Sequence of chain 1.A:
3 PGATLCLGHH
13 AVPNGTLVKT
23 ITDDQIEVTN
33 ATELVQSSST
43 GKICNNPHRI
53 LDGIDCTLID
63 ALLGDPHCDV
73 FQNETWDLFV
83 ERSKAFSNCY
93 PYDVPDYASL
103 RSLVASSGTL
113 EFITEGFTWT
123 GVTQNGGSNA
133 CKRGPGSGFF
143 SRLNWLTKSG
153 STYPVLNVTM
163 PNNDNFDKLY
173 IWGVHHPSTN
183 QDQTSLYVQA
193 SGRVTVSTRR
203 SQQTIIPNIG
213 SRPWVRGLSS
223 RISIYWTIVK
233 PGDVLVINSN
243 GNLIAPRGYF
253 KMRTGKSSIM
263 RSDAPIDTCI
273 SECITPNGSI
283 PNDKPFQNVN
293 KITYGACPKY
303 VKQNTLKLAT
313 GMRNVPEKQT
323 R

Binding-site contacts:
Ligand atom O5 contacts residue PHE114 of chain 1.A at 4.0 Å.
Ligand atom C3 contacts residue ASN75 of chain 1.A at 3.8 Å.
Ligand atom C3 contacts residue PHE114 of chain 1.A at 4.3 Å (hydrophobic).
Ligand atom C4 contacts residue ASN75 of chain 1.A at 4.3 Å.
Ligand atom C2 contacts residue ASN75 of chain 1.A at 2.4 Å.
Ligand atom O5 contacts residue ASN75 of chain 1.A at 2.4 Å (h-bond).
Ligand atom N2 contacts residue ASN75 of chain 1.A at 2.8 Å (h-bond).
Ligand atom C8 contacts residue ASN75 of chain 1.A at 4.4 Å.
Ligand atom C5 contacts residue ASN75 of chain 1.A at 3.8 Å.
Ligand atom C7 contacts residue ASN75 of chain 1.A at 3.3 Å.
Ligand atom O7 contacts residue ASN75 of chain 1.A at 3.4 Å (h-bond).
Ligand atom C8 contacts residue GLN74 of chain 1.A at 3.2 Å.
Ligand atom C1 contacts residue PHE114 of chain 1.A at 3.7 Å (hydrophobic).
Ligand atom C5 contacts residue PHE114 of chain 1.A at 4.0 Å (hydrophobic).
Ligand atom C1 contacts residue ASN75 of chain 1.A at 1.5 Å.

A protein and the small-molecule ligand that binds it are described below.
Small molecule (SMILES): CC(=O)N[C@@H]1[C@@H](O)[C@H](O)[C@@H](CO)O[C@H]1O